A protein and the small-molecule ligand that binds it are described below.
Small molecule (SMILES): CCC(CC)Cc1ccn2c1[nH]c(=O)c1c(Cl)cccc12

Sequence of chain 1.D:
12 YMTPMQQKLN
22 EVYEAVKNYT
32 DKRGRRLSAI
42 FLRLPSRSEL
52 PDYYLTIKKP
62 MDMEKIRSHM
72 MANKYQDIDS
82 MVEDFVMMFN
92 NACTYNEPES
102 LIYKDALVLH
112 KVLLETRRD

Binding-site contacts:
Ligand atom N contacts residue ILE103 of chain 1.D at 3.8 Å.
Ligand atom N1 contacts residue TYR54 of chain 1.D at 3.7 Å.
Ligand atom C5 contacts residue ASN97 of chain 1.D at 3.5 Å.
Ligand atom C1 contacts residue ASN97 of chain 1.D at 3.9 Å.
Ligand atom O contacts residue TYR54 of chain 1.D at 2.8 Å (h-bond).
Ligand atom C2 contacts residue ASN97 of chain 1.D at 3.9 Å.
Ligand atom C6 contacts residue ILE103 of chain 1.D at 3.9 Å (hydrophobic).
Ligand atom C11 contacts residue ILE41 of chain 1.D at 3.7 Å (hydrophobic).
Ligand atom C3 contacts residue ASN97 of chain 1.D at 3.8 Å.
Ligand atom C14 contacts residue ILE103 of chain 1.D at 4.0 Å (hydrophobic).
Ligand atom C14 contacts residue LEU45 of chain 1.D at 3.6 Å (hydrophobic).
Ligand atom CL contacts residue ALA93 of chain 1.D at 3.7 Å.
Ligand atom N1 contacts residue ASN97 of chain 1.D at 3.2 Å (h-bond).
Ligand atom N1 contacts residue ILE103 of chain 1.D at 3.4 Å.
Ligand atom C11 contacts residue LEU45 of chain 1.D at 3.8 Å (hydrophobic).
Ligand atom O contacts residue ALA93 of chain 1.D at 3.2 Å.
Ligand atom C4 contacts residue ILE103 of chain 1.D at 3.9 Å (hydrophobic).
Ligand atom C10 contacts residue ARG44 of chain 1.D at 3.8 Å.
Ligand atom C12 contacts residue LEU45 of chain 1.D at 3.9 Å (hydrophobic).
Ligand atom C13 contacts residue TYR54 of chain 1.D at 3.6 Å (hydrophobic).
Ligand atom CL contacts residue TYR54 of chain 1.D at 3.4 Å.
Ligand atom C4 contacts residue ILE41 of chain 1.D at 3.6 Å (hydrophobic).
Ligand atom C contacts residue LEU51 of chain 1.D at 3.8 Å (hydrophobic).
Ligand atom C9 contacts residue ILE41 of chain 1.D at 3.9 Å (hydrophobic).
Ligand atom C10 contacts residue LEU45 of chain 1.D at 3.6 Å (hydrophobic).
Ligand atom C15 contacts residue ILE103 of chain 1.D at 3.7 Å (hydrophobic).
Ligand atom C12 contacts residue MET62 of chain 1.D at 3.5 Å (hydrophobic).
Ligand atom C9 contacts residue LEU45 of chain 1.D at 3.5 Å (hydrophobic).
Ligand atom O contacts residue ASN97 of chain 1.D at 3.5 Å (h-bond).
Ligand atom C10 contacts residue ILE41 of chain 1.D at 3.1 Å (hydrophobic).
Ligand atom C15 contacts residue ASN97 of chain 1.D at 3.7 Å.
Ligand atom C16 contacts residue ILE103 of chain 1.D at 3.4 Å (hydrophobic).
Ligand atom C contacts residue TYR96 of chain 1.D at 3.9 Å (hydrophobic).
Ligand atom C11 contacts residue PHE42 of chain 1.D at 3.6 Å (hydrophobic).
Ligand atom C8 contacts residue ILE41 of chain 1.D at 3.7 Å (hydrophobic).
Ligand atom C11 contacts residue ASP63 of chain 1.D at 3.9 Å.
Ligand atom C15 contacts residue TYR54 of chain 1.D at 3.4 Å (hydrophobic).
Ligand atom C13 contacts residue LEU45 of chain 1.D at 3.8 Å (hydrophobic).
Ligand atom CL contacts residue MET89 of chain 1.D at 3.1 Å.
Ligand atom C14 contacts residue TYR54 of chain 1.D at 3.7 Å (hydrophobic).